This small molecule binds to this protein.
Small molecule (SMILES): OC[C@H]1O[C@H](O)[C@H](O)[C@@H](O)[C@H]1O

Binding-site contacts:
Ligand atom C2 contacts residue ASN149 of chain 1.C at 3.7 Å.
Ligand atom O6 contacts residue TYR277 of chain 1.C at 3.3 Å.
Ligand atom O6 contacts residue TRP315 of chain 1.C at 3.8 Å.
Ligand atom O3 contacts residue PHE45 of chain 1.C at 3.8 Å.
Ligand atom C2 contacts residue GLU150 of chain 1.C at 3.9 Å.
Ligand atom C2 contacts residue ARG111 of chain 1.C at 3.8 Å.
Ligand atom O6 contacts residue HIS358 of chain 1.C at 2.9 Å (h-bond).
Ligand atom O1 contacts residue ASP275 of chain 1.C at 3.4 Å (salt-bridge).
Ligand atom O3 contacts residue ARG111 of chain 1.C at 3.1 Å (salt-bridge).
Ligand atom O4 contacts residue ARG111 of chain 1.C at 2.7 Å (salt-bridge).
Ligand atom O1 contacts residue TYR277 of chain 1.C at 3.2 Å.
Ligand atom C4 contacts residue GLU355 of chain 1.C at 3.4 Å.
Ligand atom O5 contacts residue ARG111 of chain 1.C at 3.9 Å.
Ligand atom O1 contacts residue GLU307 of chain 1.C at 2.4 Å (salt-bridge).
Ligand atom C3 contacts residue PHE345 of chain 1.C at 3.8 Å (hydrophobic).
Ligand atom C2 contacts residue GLU307 of chain 1.C at 3.4 Å.
Ligand atom O2 contacts residue ASN252 of chain 1.C at 3.5 Å (h-bond).
Ligand atom O3 contacts residue ASN149 of chain 1.C at 3.9 Å.
Ligand atom C6 contacts residue GLU355 of chain 1.C at 3.4 Å.
Ligand atom C3 contacts residue ARG111 of chain 1.C at 3.9 Å.
Ligand atom O1 contacts residue GLU150 of chain 1.C at 3.0 Å (salt-bridge).
Ligand atom C5 contacts residue GLU307 of chain 1.C at 3.7 Å.
Ligand atom O3 contacts residue PHE345 of chain 1.C at 3.6 Å.
Ligand atom O5 contacts residue GLU307 of chain 1.C at 4.0 Å.
Ligand atom O2 contacts residue ASP275 of chain 1.C at 3.6 Å.
Ligand atom O2 contacts residue GLU150 of chain 1.C at 3.5 Å.
Ligand atom C6 contacts residue TRP315 of chain 1.C at 3.8 Å (hydrophobic).
Ligand atom O4 contacts residue GLU355 of chain 1.C at 2.5 Å (salt-bridge).
Ligand atom C3 contacts residue GLU307 of chain 1.C at 3.2 Å.
Ligand atom C4 contacts residue GLU307 of chain 1.C at 4.0 Å.
Ligand atom C4 contacts residue ARG111 of chain 1.C at 4.0 Å.
Ligand atom O2 contacts residue GLU307 of chain 1.C at 2.7 Å (salt-bridge).
Ligand atom C1 contacts residue GLU150 of chain 1.C at 3.3 Å.
Ligand atom C6 contacts residue HIS358 of chain 1.C at 3.3 Å.
Ligand atom C5 contacts residue TYR277 of chain 1.C at 3.6 Å (hydrophobic).
Ligand atom O2 contacts residue ASN149 of chain 1.C at 3.0 Å (h-bond).
Ligand atom C5 contacts residue GLU355 of chain 1.C at 4.0 Å.
Ligand atom O6 contacts residue GLN313 of chain 1.C at 2.9 Å (h-bond).
Ligand atom C1 contacts residue GLU307 of chain 1.C at 3.3 Å.
Ligand atom C4 contacts residue PHE345 of chain 1.C at 3.9 Å (hydrophobic).

Sequence of chain 1.C:
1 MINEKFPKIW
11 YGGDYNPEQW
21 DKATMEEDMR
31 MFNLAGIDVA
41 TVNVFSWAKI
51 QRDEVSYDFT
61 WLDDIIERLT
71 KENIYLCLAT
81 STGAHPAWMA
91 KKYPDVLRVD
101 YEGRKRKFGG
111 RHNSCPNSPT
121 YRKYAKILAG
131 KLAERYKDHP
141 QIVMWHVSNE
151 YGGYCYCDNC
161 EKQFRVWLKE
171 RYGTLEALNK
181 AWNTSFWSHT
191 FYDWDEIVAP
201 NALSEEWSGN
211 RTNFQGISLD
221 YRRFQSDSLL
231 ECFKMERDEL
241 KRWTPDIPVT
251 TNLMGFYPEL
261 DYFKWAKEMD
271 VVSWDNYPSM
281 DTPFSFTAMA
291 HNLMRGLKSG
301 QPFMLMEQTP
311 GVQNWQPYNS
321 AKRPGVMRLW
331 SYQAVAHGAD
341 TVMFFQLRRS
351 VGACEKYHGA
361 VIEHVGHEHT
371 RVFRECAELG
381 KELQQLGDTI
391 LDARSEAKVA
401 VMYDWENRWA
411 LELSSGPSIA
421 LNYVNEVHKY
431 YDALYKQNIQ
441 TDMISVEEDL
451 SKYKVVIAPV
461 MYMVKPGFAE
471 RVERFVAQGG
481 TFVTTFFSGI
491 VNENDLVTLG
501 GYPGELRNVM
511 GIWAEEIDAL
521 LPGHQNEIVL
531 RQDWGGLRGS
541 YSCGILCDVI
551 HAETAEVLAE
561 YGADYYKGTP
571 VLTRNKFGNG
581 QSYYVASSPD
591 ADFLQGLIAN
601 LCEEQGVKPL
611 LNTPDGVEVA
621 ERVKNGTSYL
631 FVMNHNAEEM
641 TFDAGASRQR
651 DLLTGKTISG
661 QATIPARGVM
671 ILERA